Binding-site contacts:
Ligand atom CG2 contacts residue ASP26 of chain 1.A at 3.5 Å.
Ligand atom O contacts residue SER82 of chain 1.A at 3.5 Å.
Ligand atom P05 contacts residue ASN24 of chain 1.A at 3.1 Å.
Ligand atom O contacts residue SER82 of chain 1.A at 3.2 Å.
Ligand atom P05 contacts residue MG1 of chain 1.E at 3.3 Å.
Ligand atom O contacts residue LEU83 of chain 1.A at 2.6 Å (h-bond).
Ligand atom O08 contacts residue THR80 of chain 1.A at 2.4 Å (h-bond).
Ligand atom N contacts residue SER82 of chain 1.A at 3.6 Å.
Ligand atom CG contacts residue ILE48 of chain 1.A at 3.9 Å (hydrophobic).
Ligand atom O04 contacts residue SER82 of chain 1.A at 3.6 Å.
Ligand atom O08 contacts residue ASN24 of chain 1.A at 3.1 Å (h-bond).
Ligand atom O06 contacts residue ASP26 of chain 1.A at 3.2 Å (salt-bridge).
Ligand atom O04 contacts residue THR80 of chain 1.A at 3.5 Å (h-bond).
Ligand atom C contacts residue LEU83 of chain 1.A at 3.7 Å (hydrophobic).
Ligand atom O contacts residue TYR86 of chain 1.A at 3.9 Å.
Ligand atom O06 contacts residue MG1 of chain 1.E at 1.8 Å.
Ligand atom O07 contacts residue ALA81 of chain 1.A at 2.8 Å (h-bond).
Ligand atom O contacts residue ARG106 of chain 1.A at 3.1 Å (salt-bridge).
Ligand atom O06 contacts residue ASN24 of chain 1.A at 3.0 Å (h-bond).
Ligand atom P05 contacts residue ASP26 of chain 1.A at 3.8 Å.
Ligand atom N contacts residue ASP26 of chain 1.A at 3.3 Å (salt-bridge).
Ligand atom O04 contacts residue ALA81 of chain 1.A at 3.7 Å.
Ligand atom CG contacts residue VAL46 of chain 1.A at 3.9 Å (hydrophobic).
Ligand atom CA contacts residue SER82 of chain 1.A at 3.7 Å.
Ligand atom O contacts residue ARG106 of chain 1.A at 3.0 Å (salt-bridge).
Ligand atom C11 contacts residue ALA81 of chain 1.A at 3.6 Å (hydrophobic).
Ligand atom O04 contacts residue ASP26 of chain 1.A at 3.5 Å (salt-bridge).
Ligand atom O08 contacts residue LEU25 of chain 1.A at 3.6 Å.
Ligand atom P05 contacts residue ALA81 of chain 1.A at 3.7 Å.
Ligand atom CA contacts residue LEU83 of chain 1.A at 3.9 Å (hydrophobic).
Ligand atom P05 contacts residue THR80 of chain 1.A at 3.4 Å.
Ligand atom O08 contacts residue ASP26 of chain 1.A at 3.0 Å (salt-bridge).
Ligand atom CD contacts residue ILE48 of chain 1.A at 3.7 Å (hydrophobic).
Ligand atom O07 contacts residue THR80 of chain 1.A at 3.5 Å.
Ligand atom C11 contacts residue ARG106 of chain 1.A at 3.8 Å.
Ligand atom C12 contacts residue TYR116 of chain 1.A at 3.8 Å (hydrophobic).
Ligand atom O07 contacts residue ASN24 of chain 1.A at 2.8 Å (h-bond).
Ligand atom O07 contacts residue LYS118 of chain 1.A at 3.0 Å (salt-bridge).
Ligand atom C03 contacts residue ASP26 of chain 1.A at 3.5 Å.
Ligand atom C contacts residue SER82 of chain 1.A at 3.4 Å.

This protein binds this small molecule.
Small molecule (SMILES): C[C@@H](O)[C@H](NC(=O)[C@@H]1CCCN1C(=O)[C@@H](N)CO)C(=O)N[C@H](/C=C1\CCC[C@H]1C=O)COP(=O)(O)O

Sequence of chain 1.A:
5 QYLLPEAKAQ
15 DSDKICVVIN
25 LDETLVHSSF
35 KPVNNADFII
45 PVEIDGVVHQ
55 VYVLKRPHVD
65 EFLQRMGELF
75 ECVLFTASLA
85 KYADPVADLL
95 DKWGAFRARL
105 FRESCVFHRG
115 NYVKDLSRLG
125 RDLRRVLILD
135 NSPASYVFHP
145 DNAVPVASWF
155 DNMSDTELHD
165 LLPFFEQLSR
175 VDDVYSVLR